Binding-site contacts:
Ligand atom O7 contacts residue ASN230 of chain 1.C at 3.1 Å (h-bond).
Ligand atom C3 contacts residue ASN414 of chain 1.C at 3.8 Å.
Ligand atom O5 contacts residue PRO259 of chain 1.C at 3.4 Å.
Ligand atom C5 contacts residue PRO259 of chain 1.C at 4.1 Å (hydrophobic).
Ligand atom C1 contacts residue ASN414 of chain 1.C at 1.4 Å.
Ligand atom C5 contacts residue ASN414 of chain 1.C at 3.6 Å.
Ligand atom O6 contacts residue PRO259 of chain 1.C at 3.4 Å.
Ligand atom C7 contacts residue ASN414 of chain 1.C at 3.8 Å.
Ligand atom C8 contacts residue ASN230 of chain 1.C at 3.7 Å.
Ligand atom C7 contacts residue ASN230 of chain 1.C at 3.5 Å.
Ligand atom O6 contacts residue LEU233 of chain 1.C at 3.9 Å.
Ligand atom C4 contacts residue ASN414 of chain 1.C at 4.2 Å.
Ligand atom N2 contacts residue ASN230 of chain 1.C at 4.4 Å.
Ligand atom N2 contacts residue ASN414 of chain 1.C at 3.0 Å (h-bond).
Ligand atom O7 contacts residue NAG1 of chain 1.T at 3.6 Å.
Ligand atom O5 contacts residue ASN414 of chain 1.C at 2.3 Å (h-bond).
Ligand atom C1 contacts residue PRO259 of chain 1.C at 4.1 Å (hydrophobic).
Ligand atom C8 contacts residue ASN414 of chain 1.C at 4.2 Å.
Ligand atom C6 contacts residue PRO259 of chain 1.C at 3.9 Å (hydrophobic).
Ligand atom C2 contacts residue ASN414 of chain 1.C at 2.5 Å.

Sequence of chain 1.C:
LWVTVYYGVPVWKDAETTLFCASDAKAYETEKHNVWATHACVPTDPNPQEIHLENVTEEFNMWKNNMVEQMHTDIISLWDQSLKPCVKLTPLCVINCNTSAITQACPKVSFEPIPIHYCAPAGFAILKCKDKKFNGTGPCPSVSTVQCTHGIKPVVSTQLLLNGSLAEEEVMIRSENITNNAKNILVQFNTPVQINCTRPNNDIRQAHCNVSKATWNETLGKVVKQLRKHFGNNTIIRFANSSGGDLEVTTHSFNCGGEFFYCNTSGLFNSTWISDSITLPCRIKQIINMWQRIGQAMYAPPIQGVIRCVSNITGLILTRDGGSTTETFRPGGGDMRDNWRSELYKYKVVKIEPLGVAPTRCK

This small molecule binds to this protein.
Small molecule (SMILES): CC(=O)N[C@@H]1[C@@H](O)[C@H](O)[C@@H](CO)O[C@H]1O